This small molecule binds to this protein.
Small molecule (SMILES): N[C@@H](Cn1oc(=O)[nH]c1=O)C(=O)O

Sequence of chain 1.A:
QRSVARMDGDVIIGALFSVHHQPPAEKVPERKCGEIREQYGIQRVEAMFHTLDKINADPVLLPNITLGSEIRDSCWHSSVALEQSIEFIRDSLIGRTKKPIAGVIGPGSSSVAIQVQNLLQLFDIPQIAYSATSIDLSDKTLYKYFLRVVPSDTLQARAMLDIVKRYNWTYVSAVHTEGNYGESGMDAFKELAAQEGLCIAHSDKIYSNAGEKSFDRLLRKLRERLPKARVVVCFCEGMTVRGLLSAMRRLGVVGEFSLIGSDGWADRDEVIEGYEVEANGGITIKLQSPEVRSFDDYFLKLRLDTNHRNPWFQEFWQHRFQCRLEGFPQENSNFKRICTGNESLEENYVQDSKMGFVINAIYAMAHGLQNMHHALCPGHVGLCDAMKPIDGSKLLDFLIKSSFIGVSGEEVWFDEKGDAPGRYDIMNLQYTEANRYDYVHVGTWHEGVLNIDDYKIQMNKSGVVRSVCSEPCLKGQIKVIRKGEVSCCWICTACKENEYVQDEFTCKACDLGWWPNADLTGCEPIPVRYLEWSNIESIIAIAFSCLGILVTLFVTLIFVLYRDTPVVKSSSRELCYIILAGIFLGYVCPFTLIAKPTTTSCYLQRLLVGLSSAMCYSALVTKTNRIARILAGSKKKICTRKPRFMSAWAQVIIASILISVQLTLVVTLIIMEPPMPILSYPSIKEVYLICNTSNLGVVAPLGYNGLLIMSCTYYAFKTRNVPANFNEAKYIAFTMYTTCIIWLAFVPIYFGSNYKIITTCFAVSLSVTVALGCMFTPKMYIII

Binding-site contacts:
Ligand atom N15 contacts residue GLY289 of chain 1.A at 3.9 Å.
Ligand atom O16 contacts residue SER135 of chain 1.A at 3.0 Å (h-bond).
Ligand atom C03 contacts residue GLY133 of chain 1.A at 3.5 Å.
Ligand atom C02 contacts residue THR158 of chain 1.A at 3.8 Å.
Ligand atom O18 contacts residue SER156 of chain 1.A at 3.1 Å (h-bond).
Ligand atom O19 contacts residue GLU262 of chain 1.A at 3.2 Å.
Ligand atom O17 contacts residue SER135 of chain 1.A at 2.7 Å (h-bond).
Ligand atom N15 contacts residue TYR44 of chain 1.A at 2.9 Å (h-bond).
Ligand atom O16 contacts residue TYR206 of chain 1.A at 3.3 Å.
Ligand atom C04 contacts residue TYR44 of chain 1.A at 3.0 Å (hydrophobic).
Ligand atom C05 contacts residue GLY289 of chain 1.A at 3.7 Å.
Ligand atom NP3 contacts residue ASP288 of chain 1.A at 3.2 Å (salt-bridge).
Ligand atom O17 contacts residue TYR206 of chain 1.A at 3.2 Å.
Ligand atom C01 contacts residue GLY133 of chain 1.A at 3.8 Å.
Ligand atom O19 contacts residue GLY263 of chain 1.A at 3.3 Å (h-bond).
Ligand atom O18 contacts residue TYR44 of chain 1.A at 2.8 Å (h-bond).
Ligand atom O16 contacts residue SER134 of chain 1.A at 3.5 Å.
Ligand atom O20 contacts residue GLU262 of chain 1.A at 3.9 Å.
Ligand atom C01 contacts residue SER135 of chain 1.A at 3.5 Å.
Ligand atom O20 contacts residue GLY289 of chain 1.A at 3.7 Å.
Ligand atom C05 contacts residue ARG293 of chain 1.A at 3.4 Å.
Ligand atom N15 contacts residue ARG293 of chain 1.A at 2.9 Å (salt-bridge).
Ligand atom C01 contacts residue THR158 of chain 1.A at 3.8 Å.
Ligand atom C05 contacts residue TRP80 of chain 1.A at 3.4 Å (hydrophobic).
Ligand atom C05 contacts residue TYR44 of chain 1.A at 3.8 Å (hydrophobic).
Ligand atom NP3 contacts residue THR158 of chain 1.A at 2.7 Å (h-bond).
Ligand atom C03 contacts residue SER156 of chain 1.A at 3.2 Å.
Ligand atom O17 contacts residue ALA157 of chain 1.A at 3.7 Å.
Ligand atom O17 contacts residue SER159 of chain 1.A at 3.7 Å.
Ligand atom C01 contacts residue TYR206 of chain 1.A at 3.3 Å (hydrophobic).
Ligand atom C02 contacts residue TYR206 of chain 1.A at 3.7 Å (hydrophobic).
Ligand atom NP3 contacts residue TYR206 of chain 1.A at 3.1 Å.
Ligand atom O16 contacts residue GLY133 of chain 1.A at 3.5 Å (h-bond).
Ligand atom O19 contacts residue GLY289 of chain 1.A at 3.7 Å.
Ligand atom O18 contacts residue LYS379 of chain 1.A at 3.5 Å.
Ligand atom O17 contacts residue THR158 of chain 1.A at 2.7 Å (h-bond).
Ligand atom N15 contacts residue TRP80 of chain 1.A at 3.6 Å.
Ligand atom O19 contacts residue TRP80 of chain 1.A at 3.3 Å.
Ligand atom O19 contacts residue ARG293 of chain 1.A at 3.3 Å (salt-bridge).
Ligand atom O20 contacts residue TRP80 of chain 1.A at 3.6 Å.